Sequence of chain 1.E:
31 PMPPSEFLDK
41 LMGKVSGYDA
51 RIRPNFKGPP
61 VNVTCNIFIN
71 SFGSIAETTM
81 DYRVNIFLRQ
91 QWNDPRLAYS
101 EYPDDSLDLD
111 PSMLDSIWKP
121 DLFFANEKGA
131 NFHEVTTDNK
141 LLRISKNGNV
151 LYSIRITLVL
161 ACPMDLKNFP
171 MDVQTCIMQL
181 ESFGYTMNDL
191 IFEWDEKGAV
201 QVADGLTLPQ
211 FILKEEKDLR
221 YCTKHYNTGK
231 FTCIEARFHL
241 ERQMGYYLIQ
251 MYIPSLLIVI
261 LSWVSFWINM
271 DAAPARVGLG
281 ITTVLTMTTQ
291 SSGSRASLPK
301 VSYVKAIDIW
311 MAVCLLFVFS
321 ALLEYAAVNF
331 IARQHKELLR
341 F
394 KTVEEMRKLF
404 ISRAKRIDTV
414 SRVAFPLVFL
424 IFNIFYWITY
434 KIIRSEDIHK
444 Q

Binding-site contacts:
Ligand atom C contacts residue ARG89 of chain 1.E at 3.5 Å.
Ligand atom CA contacts residue PHE183 of chain 1.C at 4.3 Å (hydrophobic).
Ligand atom C contacts residue SER153 of chain 1.E at 3.8 Å.
Ligand atom O contacts residue ARG89 of chain 1.E at 2.5 Å (salt-bridge).
Ligand atom N contacts residue PHE87 of chain 1.E at 4.3 Å.
Ligand atom CA contacts residue LEU141 of chain 1.E at 3.8 Å (hydrophobic).
Ligand atom OXT contacts residue SER153 of chain 1.E at 2.6 Å (h-bond).
Ligand atom OXT contacts residue PHE87 of chain 1.E at 3.8 Å.
Ligand atom OXT contacts residue LEU141 of chain 1.E at 3.9 Å.
Ligand atom O contacts residue PHE87 of chain 1.E at 4.0 Å.
Ligand atom CA contacts residue TYR226 of chain 1.C at 3.8 Å (hydrophobic).
Ligand atom N contacts residue PHE183 of chain 1.C at 3.2 Å.
Ligand atom OXT contacts residue PHE183 of chain 1.C at 3.5 Å.
Ligand atom CA contacts residue PHE87 of chain 1.E at 4.4 Å (hydrophobic).
Ligand atom O contacts residue THR228 of chain 1.C at 3.6 Å.
Ligand atom C contacts residue TYR226 of chain 1.C at 4.4 Å (hydrophobic).
Ligand atom C contacts residue THR228 of chain 1.C at 4.3 Å.
Ligand atom CA contacts residue PHE231 of chain 1.C at 3.6 Å (hydrophobic).
Ligand atom N contacts residue LEU141 of chain 1.E at 3.7 Å.
Ligand atom C contacts residue PHE87 of chain 1.E at 3.9 Å (hydrophobic).
Ligand atom O contacts residue SER153 of chain 1.E at 4.3 Å.
Ligand atom O contacts residue TYR226 of chain 1.C at 4.1 Å.
Ligand atom N contacts residue GLY184 of chain 1.C at 4.3 Å.
Ligand atom OXT contacts residue ARG89 of chain 1.E at 4.0 Å.
Ligand atom C contacts residue PHE183 of chain 1.C at 4.3 Å (hydrophobic).
Ligand atom N contacts residue PHE231 of chain 1.C at 4.1 Å.
Ligand atom C contacts residue LEU141 of chain 1.E at 4.0 Å (hydrophobic).
Ligand atom CA contacts residue THR228 of chain 1.C at 4.2 Å.

The small molecule below binds the protein below.
Small molecule (SMILES): NCC(=O)O

Sequence of chain 1.C:
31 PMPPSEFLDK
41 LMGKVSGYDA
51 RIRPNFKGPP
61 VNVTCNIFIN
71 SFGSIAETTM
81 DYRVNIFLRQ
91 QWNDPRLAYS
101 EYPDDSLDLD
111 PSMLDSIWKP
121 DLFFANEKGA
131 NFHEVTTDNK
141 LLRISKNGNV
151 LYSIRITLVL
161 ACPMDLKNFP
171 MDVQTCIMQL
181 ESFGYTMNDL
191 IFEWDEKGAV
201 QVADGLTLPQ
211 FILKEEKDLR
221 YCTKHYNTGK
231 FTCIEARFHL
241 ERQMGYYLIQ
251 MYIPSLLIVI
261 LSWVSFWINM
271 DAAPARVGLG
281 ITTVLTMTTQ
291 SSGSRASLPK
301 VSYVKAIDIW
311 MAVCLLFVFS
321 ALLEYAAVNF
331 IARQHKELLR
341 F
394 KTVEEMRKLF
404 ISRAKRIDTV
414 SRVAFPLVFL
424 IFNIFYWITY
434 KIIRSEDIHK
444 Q